Sequence of chain 1.C:
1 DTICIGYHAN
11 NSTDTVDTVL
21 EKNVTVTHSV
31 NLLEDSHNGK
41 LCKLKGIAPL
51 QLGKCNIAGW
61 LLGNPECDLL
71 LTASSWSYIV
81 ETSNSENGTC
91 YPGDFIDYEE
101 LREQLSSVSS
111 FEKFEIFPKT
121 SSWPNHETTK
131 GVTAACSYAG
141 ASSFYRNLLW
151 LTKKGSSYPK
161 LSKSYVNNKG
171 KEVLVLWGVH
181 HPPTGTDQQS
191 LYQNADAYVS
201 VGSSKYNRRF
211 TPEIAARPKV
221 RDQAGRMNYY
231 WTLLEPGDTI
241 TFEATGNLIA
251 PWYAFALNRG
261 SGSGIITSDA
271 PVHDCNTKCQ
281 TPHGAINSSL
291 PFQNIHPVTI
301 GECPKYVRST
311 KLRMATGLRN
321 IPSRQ

Binding-site contacts:
Ligand atom O4 contacts residue ARG221 of chain 1.C at 4.0 Å.
Ligand atom C7 contacts residue GLU66 of chain 1.C at 4.2 Å.
Ligand atom C5 contacts residue NAG1 of chain 1.N at 3.5 Å.
Ligand atom C8 contacts residue PRO65 of chain 1.C at 3.9 Å (hydrophobic).
Ligand atom C8 contacts residue CYS90 of chain 1.C at 3.7 Å (hydrophobic).
Ligand atom C7 contacts residue ASN64 of chain 1.C at 3.5 Å.
Ligand atom O1 contacts residue GLU86 of chain 1.C at 4.3 Å.
Ligand atom O3 contacts residue ARG221 of chain 1.C at 2.5 Å (salt-bridge).
Ligand atom C1 contacts residue GLU66 of chain 1.C at 4.1 Å.
Ligand atom C1 contacts residue ASN87 of chain 1.C at 3.1 Å.
Ligand atom O7 contacts residue ASN64 of chain 1.C at 3.0 Å (h-bond).
Ligand atom C3 contacts residue NAG1 of chain 1.N at 3.7 Å.
Ligand atom C8 contacts residue ALA135 of chain 1.C at 4.4 Å (hydrophobic).
Ligand atom N2 contacts residue GLU66 of chain 1.C at 3.9 Å.
Ligand atom C4 contacts residue ARG221 of chain 1.C at 3.7 Å.
Ligand atom O6 contacts residue GLU86 of chain 1.C at 3.0 Å.
Ligand atom O1 contacts residue GLU66 of chain 1.C at 4.3 Å.
Ligand atom C5 contacts residue ASN87 of chain 1.C at 4.0 Å.
Ligand atom C6 contacts residue ASN87 of chain 1.C at 4.2 Å.
Ligand atom O6 contacts residue ASN87 of chain 1.C at 3.4 Å (h-bond).
Ligand atom O1 contacts residue ASN87 of chain 1.C at 2.8 Å.
Ligand atom C8 contacts residue GLU66 of chain 1.C at 4.0 Å.
Ligand atom C6 contacts residue GLU86 of chain 1.C at 3.9 Å.
Ligand atom O3 contacts residue NAG1 of chain 1.N at 2.7 Å (h-bond).
Ligand atom N2 contacts residue ARG221 of chain 1.C at 3.8 Å.
Ligand atom C4 contacts residue NAG1 of chain 1.N at 3.3 Å.
Ligand atom O7 contacts residue CYS90 of chain 1.C at 3.0 Å.
Ligand atom C2 contacts residue ARG221 of chain 1.C at 3.4 Å.
Ligand atom C7 contacts residue CYS90 of chain 1.C at 3.6 Å (hydrophobic).
Ligand atom O7 contacts residue ARG221 of chain 1.C at 3.9 Å.
Ligand atom C8 contacts residue ASN64 of chain 1.C at 3.2 Å.
Ligand atom O4 contacts residue NAG1 of chain 1.N at 2.2 Å (h-bond).
Ligand atom C6 contacts residue NAG1 of chain 1.N at 3.4 Å.
Ligand atom C8 contacts residue CYS136 of chain 1.C at 4.2 Å (hydrophobic).
Ligand atom C7 contacts residue ARG221 of chain 1.C at 4.1 Å.
Ligand atom O6 contacts residue NAG1 of chain 1.N at 4.4 Å.
Ligand atom O1 contacts residue ASN64 of chain 1.C at 3.9 Å.
Ligand atom O5 contacts residue ASN87 of chain 1.C at 2.8 Å (h-bond).
Ligand atom O1 contacts residue GLY88 of chain 1.C at 4.2 Å.
Ligand atom C3 contacts residue ARG221 of chain 1.C at 3.3 Å.

A small-molecule ligand and the protein it binds are described below.
Small molecule (SMILES): CC(=O)N[C@@H]1[C@@H](O)[C@H](O)[C@@H](CO)O[C@H]1O